Sequence of chain 1.C:
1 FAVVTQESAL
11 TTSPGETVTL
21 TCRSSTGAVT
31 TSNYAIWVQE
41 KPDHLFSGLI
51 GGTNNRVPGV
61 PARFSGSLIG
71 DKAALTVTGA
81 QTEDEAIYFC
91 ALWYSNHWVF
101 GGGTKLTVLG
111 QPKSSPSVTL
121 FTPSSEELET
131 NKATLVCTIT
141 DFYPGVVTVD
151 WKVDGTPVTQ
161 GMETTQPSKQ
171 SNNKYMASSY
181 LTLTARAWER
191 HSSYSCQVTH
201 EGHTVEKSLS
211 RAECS

The small molecule below binds the protein below.
Small molecule (SMILES): N#Cc1ccc(NC(=NCC(=O)O)NC(c2ccccc2)c2ccccc2)cc1

Binding-site contacts:
Ligand atom C1A contacts residue TYR111 of chain 1.D at 3.9 Å (hydrophobic).
Ligand atom C6B contacts residue TRP93 of chain 1.C at 3.5 Å (hydrophobic).
Ligand atom C8 contacts residue TYR111 of chain 1.D at 3.3 Å (hydrophobic).
Ligand atom C7B contacts residue TYR111 of chain 1.D at 3.8 Å (hydrophobic).
Ligand atom O2 contacts residue TYR60 of chain 1.D at 2.5 Å (h-bond).
Ligand atom C3B contacts residue TYR111 of chain 1.D at 3.8 Å (hydrophobic).
Ligand atom C1B contacts residue TRP93 of chain 1.C at 3.6 Å (hydrophobic).
Ligand atom C2A contacts residue TYR111 of chain 1.D at 3.4 Å (hydrophobic).
Ligand atom C1 contacts residue TYR60 of chain 1.D at 3.6 Å (hydrophobic).
Ligand atom C5 contacts residue TYR111 of chain 1.D at 3.9 Å (hydrophobic).
Ligand atom C7B contacts residue ASP52 of chain 1.D at 3.7 Å.
Ligand atom C4B contacts residue TRP93 of chain 1.C at 3.7 Å (hydrophobic).
Ligand atom C3A contacts residue SER109 of chain 1.D at 3.6 Å.
Ligand atom N7B contacts residue TYR111 of chain 1.D at 3.9 Å.
Ligand atom N11 contacts residue TYR111 of chain 1.D at 3.7 Å.
Ligand atom N11 contacts residue TRP93 of chain 1.C at 3.9 Å.
Ligand atom C3B contacts residue TRP54 of chain 1.D at 3.4 Å (hydrophobic).
Ligand atom C3 contacts residue TRP55 of chain 1.D at 3.9 Å (hydrophobic).
Ligand atom C7B contacts residue ARG100 of chain 1.D at 3.4 Å.
Ligand atom C2 contacts residue LYS58 of chain 1.D at 3.8 Å.
Ligand atom C1B contacts residue TYR111 of chain 1.D at 3.6 Å (hydrophobic).
Ligand atom C7B contacts residue TRP98 of chain 1.C at 2.9 Å (hydrophobic).
Ligand atom C6B contacts residue TYR111 of chain 1.D at 3.3 Å (hydrophobic).
Ligand atom N7B contacts residue TRP98 of chain 1.C at 2.6 Å (h-bond).
Ligand atom C4B contacts residue TRP98 of chain 1.C at 3.9 Å (hydrophobic).
Ligand atom C2B contacts residue TRP93 of chain 1.C at 3.9 Å (hydrophobic).
Ligand atom N7 contacts residue TYR111 of chain 1.D at 2.5 Å (h-bond).
Ligand atom C10 contacts residue TYR60 of chain 1.D at 3.4 Å (hydrophobic).
Ligand atom C7B contacts residue TRP54 of chain 1.D at 3.9 Å (hydrophobic).
Ligand atom C4B contacts residue TYR111 of chain 1.D at 3.5 Å (hydrophobic).
Ligand atom C2B contacts residue TYR111 of chain 1.D at 3.8 Å (hydrophobic).
Ligand atom C3A contacts residue PHE102 of chain 1.D at 3.8 Å (hydrophobic).
Ligand atom C3 contacts residue TRP54 of chain 1.D at 3.9 Å (hydrophobic).
Ligand atom N7B contacts residue ASP52 of chain 1.D at 3.5 Å (salt-bridge).
Ligand atom C5B contacts residue TRP93 of chain 1.C at 3.6 Å (hydrophobic).
Ligand atom C2 contacts residue TYR60 of chain 1.D at 3.7 Å (hydrophobic).
Ligand atom N7B contacts residue ARG100 of chain 1.D at 2.5 Å (salt-bridge).
Ligand atom C5B contacts residue TYR111 of chain 1.D at 3.4 Å (hydrophobic).
Ligand atom C7 contacts residue TYR111 of chain 1.D at 3.6 Å (hydrophobic).
Ligand atom C5B contacts residue TRP98 of chain 1.C at 3.8 Å (hydrophobic).

Sequence of chain 1.D:
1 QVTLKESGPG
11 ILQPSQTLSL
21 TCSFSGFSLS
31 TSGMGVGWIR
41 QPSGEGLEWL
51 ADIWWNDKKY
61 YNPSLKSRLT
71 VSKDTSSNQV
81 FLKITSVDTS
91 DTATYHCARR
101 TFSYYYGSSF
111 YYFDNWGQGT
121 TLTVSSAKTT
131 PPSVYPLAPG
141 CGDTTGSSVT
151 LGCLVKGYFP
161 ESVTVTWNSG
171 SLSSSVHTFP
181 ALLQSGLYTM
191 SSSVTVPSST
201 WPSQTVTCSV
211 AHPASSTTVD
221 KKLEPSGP